The protein below binds the small molecule below.
Small molecule (SMILES): CCCCCCCO[C@@H]1O[C@H](CO)[C@@H](O)[C@H](O)[C@H]1O

Binding-site contacts:
Ligand atom O6 contacts residue B7G1 of chain 1.E at 4.2 Å.
Ligand atom C13 contacts residue LEU106 of chain 1.A at 3.5 Å (hydrophobic).
Ligand atom O3 contacts residue B7G1 of chain 1.E at 4.1 Å.
Ligand atom C12 contacts residue LEU106 of chain 1.A at 4.0 Å (hydrophobic).
Ligand atom O5 contacts residue ASN107 of chain 1.A at 3.3 Å.
Ligand atom C10 contacts residue ASN107 of chain 1.A at 4.3 Å.
Ligand atom C3 contacts residue B7G1 of chain 1.E at 3.6 Å.
Ligand atom C6 contacts residue THR111 of chain 1.A at 3.4 Å.
Ligand atom C13 contacts residue PHE105 of chain 1.A at 3.6 Å (hydrophobic).
Ligand atom O1 contacts residue ASN107 of chain 1.A at 4.1 Å.
Ligand atom O6 contacts residue VAL110 of chain 1.A at 3.5 Å.
Ligand atom C5 contacts residue ASN107 of chain 1.A at 4.2 Å.
Ligand atom C4 contacts residue B7G1 of chain 1.E at 3.5 Å.
Ligand atom C6 contacts residue ASN107 of chain 1.A at 3.5 Å.
Ligand atom C7 contacts residue ASN107 of chain 1.A at 3.9 Å.
Ligand atom C13 contacts residue ASN107 of chain 1.A at 4.4 Å.
Ligand atom O6 contacts residue THR111 of chain 1.A at 3.7 Å.
Ligand atom C1 contacts residue ASN107 of chain 1.A at 4.3 Å.
Ligand atom C13 contacts residue PGO1 of chain 1.M at 4.0 Å.
Ligand atom O4 contacts residue B7G1 of chain 1.E at 2.5 Å (h-bond).
Ligand atom C5 contacts residue B7G1 of chain 1.E at 3.9 Å.
Ligand atom O6 contacts residue ASN107 of chain 1.A at 2.8 Å (h-bond).
Ligand atom C8 contacts residue ASN107 of chain 1.A at 4.2 Å.

Sequence of chain 1.A:
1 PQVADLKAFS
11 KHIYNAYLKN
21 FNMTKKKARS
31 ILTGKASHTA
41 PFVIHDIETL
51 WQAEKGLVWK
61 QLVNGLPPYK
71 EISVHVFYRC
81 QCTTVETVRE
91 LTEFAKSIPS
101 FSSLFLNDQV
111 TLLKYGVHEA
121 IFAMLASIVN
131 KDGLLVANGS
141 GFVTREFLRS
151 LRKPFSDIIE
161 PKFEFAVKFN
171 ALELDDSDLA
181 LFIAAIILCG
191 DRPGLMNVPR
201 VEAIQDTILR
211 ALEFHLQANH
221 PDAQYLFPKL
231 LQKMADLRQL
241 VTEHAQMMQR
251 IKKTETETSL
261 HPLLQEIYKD